Binding-site contacts:
Ligand atom C9 contacts residue ARG297 of chain 1.A at 3.9 Å.
Ligand atom C19 contacts residue LEU65 of chain 1.A at 3.0 Å (hydrophobic).
Ligand atom C8 contacts residue GLU131 of chain 1.A at 4.0 Å.
Ligand atom C8 contacts residue ARG297 of chain 1.A at 3.5 Å.
Ligand atom O1 contacts residue GLY51 of chain 1.A at 2.8 Å.
Ligand atom C1 contacts residue ILE63 of chain 1.A at 4.0 Å (hydrophobic).
Ligand atom O2 contacts residue ARG297 of chain 1.A at 3.2 Å (salt-bridge).
Ligand atom C20 contacts residue LEU65 of chain 1.A at 3.5 Å (hydrophobic).
Ligand atom C7 contacts residue LEU65 of chain 1.A at 3.9 Å (hydrophobic).
Ligand atom C1 contacts residue GLU131 of chain 1.A at 3.3 Å.
Ligand atom C21 contacts residue MET274 of chain 1.A at 3.5 Å (hydrophobic).
Ligand atom C12 contacts residue ASP83 of chain 1.B at 2.5 Å.
Ligand atom O3 contacts residue THR82 of chain 1.B at 3.1 Å (h-bond).
Ligand atom C11 contacts residue ASP83 of chain 1.B at 1.6 Å.
Ligand atom N4 contacts residue ASP83 of chain 1.B at 3.1 Å (salt-bridge).
Ligand atom C17 contacts residue LEU65 of chain 1.A at 3.7 Å (hydrophobic).
Ligand atom O1 contacts residue ASP83 of chain 1.B at 3.6 Å (salt-bridge).
Ligand atom C20 contacts residue MET274 of chain 1.A at 3.9 Å (hydrophobic).
Ligand atom C11 contacts residue ALA81 of chain 1.B at 3.4 Å (hydrophobic).
Ligand atom C10 contacts residue ASP83 of chain 1.B at 4.0 Å.
Ligand atom C9 contacts residue ASP83 of chain 1.B at 3.2 Å.
Ligand atom C1 contacts residue LEU238 of chain 1.A at 3.7 Å (hydrophobic).
Ligand atom O2 contacts residue GLU131 of chain 1.A at 3.1 Å (salt-bridge).
Ligand atom C8 contacts residue ASP83 of chain 1.B at 3.3 Å.
Ligand atom C3 contacts residue ALA96 of chain 1.A at 3.8 Å (hydrophobic).
Ligand atom C18 contacts residue LEU65 of chain 1.A at 3.0 Å (hydrophobic).
Ligand atom C10 contacts residue ARG297 of chain 1.A at 3.1 Å.
Ligand atom C6 contacts residue ASP83 of chain 1.B at 3.1 Å.
Ligand atom C21 contacts residue LEU65 of chain 1.A at 4.0 Å (hydrophobic).
Ligand atom C2 contacts residue GLU131 of chain 1.A at 3.5 Å.
Ligand atom C3 contacts residue GLU131 of chain 1.A at 3.4 Å.
Ligand atom C20 contacts residue VAL75 of chain 1.A at 3.8 Å (hydrophobic).
Ligand atom C4 contacts residue GLU131 of chain 1.A at 3.3 Å.
Ligand atom O3 contacts residue ASP83 of chain 1.B at 2.1 Å (salt-bridge).
Ligand atom C13 contacts residue ASP83 of chain 1.B at 3.2 Å.
Ligand atom O3 contacts residue ALA81 of chain 1.B at 3.5 Å.
Ligand atom N2 contacts residue ARG297 of chain 1.A at 4.0 Å.
Ligand atom C5 contacts residue ASP83 of chain 1.B at 3.9 Å.
Ligand atom N3 contacts residue ASP83 of chain 1.B at 2.1 Å (salt-bridge).
Ligand atom N2 contacts residue ASP83 of chain 1.B at 2.7 Å (salt-bridge).

Sequence of chain 1.B:
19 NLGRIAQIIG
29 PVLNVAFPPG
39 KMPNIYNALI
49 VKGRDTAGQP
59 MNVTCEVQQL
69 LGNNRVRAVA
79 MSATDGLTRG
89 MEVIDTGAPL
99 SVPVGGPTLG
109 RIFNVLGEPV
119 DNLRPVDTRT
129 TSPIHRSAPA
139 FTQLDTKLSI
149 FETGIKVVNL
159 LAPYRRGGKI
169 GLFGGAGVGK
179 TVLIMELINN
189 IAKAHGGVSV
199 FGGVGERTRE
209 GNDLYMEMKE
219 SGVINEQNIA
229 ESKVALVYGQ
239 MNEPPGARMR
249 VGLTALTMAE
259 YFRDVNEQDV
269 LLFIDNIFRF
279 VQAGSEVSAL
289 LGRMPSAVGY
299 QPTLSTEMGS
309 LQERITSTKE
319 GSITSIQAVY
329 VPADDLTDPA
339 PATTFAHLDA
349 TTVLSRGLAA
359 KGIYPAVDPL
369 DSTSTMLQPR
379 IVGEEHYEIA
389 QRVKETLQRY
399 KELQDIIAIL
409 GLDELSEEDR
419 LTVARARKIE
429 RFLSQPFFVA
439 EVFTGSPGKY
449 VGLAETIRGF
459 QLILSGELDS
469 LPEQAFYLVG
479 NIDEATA

A protein and the small-molecule ligand that binds it are described below.
Small molecule (SMILES): CC(C)C[C@@H]1NC(=O)[C@H](C)N(C)C(=O)CNC(=O)/C(=C/c2ccccc2)N(C)C1=O

Sequence of chain 1.A:
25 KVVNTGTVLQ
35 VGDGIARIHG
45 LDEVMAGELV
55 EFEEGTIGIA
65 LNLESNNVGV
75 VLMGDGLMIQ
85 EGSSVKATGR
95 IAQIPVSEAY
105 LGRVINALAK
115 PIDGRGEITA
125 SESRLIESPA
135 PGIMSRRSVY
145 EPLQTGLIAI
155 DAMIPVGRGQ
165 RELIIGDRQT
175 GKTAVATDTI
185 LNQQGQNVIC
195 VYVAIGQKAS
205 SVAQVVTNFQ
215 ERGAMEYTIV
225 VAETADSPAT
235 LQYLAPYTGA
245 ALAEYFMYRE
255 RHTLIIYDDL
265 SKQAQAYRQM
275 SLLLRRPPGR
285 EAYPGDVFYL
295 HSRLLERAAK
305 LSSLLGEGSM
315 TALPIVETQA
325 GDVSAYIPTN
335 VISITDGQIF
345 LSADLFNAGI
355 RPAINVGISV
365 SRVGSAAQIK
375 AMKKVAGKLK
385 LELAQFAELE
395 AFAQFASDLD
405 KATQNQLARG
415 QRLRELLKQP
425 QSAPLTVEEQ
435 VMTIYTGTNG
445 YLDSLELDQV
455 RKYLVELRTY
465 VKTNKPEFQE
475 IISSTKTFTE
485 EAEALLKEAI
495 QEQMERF